A small-molecule ligand and the protein it binds are described below.
Small molecule (SMILES): O=S(=O)(OC1C=CCC=C1)[C@@H]1C[C@@H]2O[C@H]1C(c1ccc(O)cc1)=C2c1ccc(O)cc1

Sequence of chain 1.B:
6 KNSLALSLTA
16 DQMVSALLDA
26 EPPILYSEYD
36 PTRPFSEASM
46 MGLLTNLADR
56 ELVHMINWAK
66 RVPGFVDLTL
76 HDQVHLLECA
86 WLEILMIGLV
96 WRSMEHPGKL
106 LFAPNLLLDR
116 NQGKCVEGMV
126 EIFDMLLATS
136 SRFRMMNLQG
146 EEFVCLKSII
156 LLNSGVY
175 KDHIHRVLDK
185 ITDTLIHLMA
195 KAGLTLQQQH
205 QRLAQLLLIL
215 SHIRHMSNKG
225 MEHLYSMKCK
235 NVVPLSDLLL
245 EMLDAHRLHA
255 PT

Binding-site contacts:
Ligand atom CAE contacts residue MET124 of chain 1.B at 3.9 Å (hydrophobic).
Ligand atom OAD contacts residue LEU243 of chain 1.B at 3.5 Å.
Ligand atom CAH contacts residue HIS227 of chain 1.B at 3.8 Å.
Ligand atom CAK contacts residue GLU56 of chain 1.B at 3.3 Å.
Ligand atom OAS contacts residue LEU49 of chain 1.B at 3.7 Å.
Ligand atom OAT contacts residue LEU228 of chain 1.B at 3.7 Å.
Ligand atom CAR contacts residue MET91 of chain 1.B at 3.7 Å (hydrophobic).
Ligand atom CAL contacts residue ALA53 of chain 1.B at 3.6 Å (hydrophobic).
Ligand atom CAW contacts residue GLU56 of chain 1.B at 3.3 Å.
Ligand atom CAF contacts residue MET124 of chain 1.B at 3.6 Å (hydrophobic).
Ligand atom OAC contacts residue GLU56 of chain 1.B at 2.5 Å (salt-bridge).
Ligand atom CAQ contacts residue LEU49 of chain 1.B at 3.7 Å (hydrophobic).
Ligand atom OAC contacts residue ARG97 of chain 1.B at 2.9 Å (salt-bridge).
Ligand atom CAI contacts residue MET124 of chain 1.B at 3.5 Å (hydrophobic).
Ligand atom CAQ contacts residue LEU228 of chain 1.B at 3.8 Å (hydrophobic).
Ligand atom CAJ contacts residue LEU90 of chain 1.B at 3.4 Å (hydrophobic).
Ligand atom CAG contacts residue CYS233 of chain 1.B at 3.8 Å (hydrophobic).
Ligand atom CAM contacts residue LEU228 of chain 1.B at 3.4 Å (hydrophobic).
Ligand atom CAM contacts residue THR50 of chain 1.B at 3.7 Å.
Ligand atom OAA contacts residue MET91 of chain 1.B at 3.4 Å.
Ligand atom OAA contacts residue GLY224 of chain 1.B at 3.1 Å.
Ligand atom OAD contacts residue THR50 of chain 1.B at 3.8 Å.
Ligand atom CAE contacts residue HIS227 of chain 1.B at 3.6 Å.
Ligand atom CAZ contacts residue PHE107 of chain 1.B at 3.6 Å (hydrophobic).
Ligand atom OAB contacts residue ILE127 of chain 1.B at 3.5 Å.
Ligand atom OAA contacts residue ILE127 of chain 1.B at 3.4 Å.
Ligand atom CAF contacts residue GLY123 of chain 1.B at 3.5 Å.
Ligand atom CAG contacts residue VAL121 of chain 1.B at 3.6 Å (hydrophobic).
Ligand atom CAN contacts residue PHE107 of chain 1.B at 3.8 Å (hydrophobic).
Ligand atom OAC contacts residue LEU90 of chain 1.B at 3.8 Å.
Ligand atom CAF contacts residue HIS227 of chain 1.B at 3.3 Å.
Ligand atom OAB contacts residue MET124 of chain 1.B at 3.7 Å.
Ligand atom CAN contacts residue LEU94 of chain 1.B at 3.7 Å (hydrophobic).
Ligand atom CAI contacts residue LEU228 of chain 1.B at 3.5 Å (hydrophobic).
Ligand atom OAS contacts residue PHE128 of chain 1.B at 3.8 Å.
Ligand atom CAE contacts residue GLU122 of chain 1.B at 3.3 Å.
Ligand atom CBB contacts residue PHE107 of chain 1.B at 3.6 Å (hydrophobic).
Ligand atom CAU contacts residue PHE107 of chain 1.B at 3.7 Å (hydrophobic).
Ligand atom CAJ contacts residue LEU94 of chain 1.B at 3.7 Å (hydrophobic).
Ligand atom CAX contacts residue LEU228 of chain 1.B at 3.8 Å (hydrophobic).